Sequence of chain 1.A:
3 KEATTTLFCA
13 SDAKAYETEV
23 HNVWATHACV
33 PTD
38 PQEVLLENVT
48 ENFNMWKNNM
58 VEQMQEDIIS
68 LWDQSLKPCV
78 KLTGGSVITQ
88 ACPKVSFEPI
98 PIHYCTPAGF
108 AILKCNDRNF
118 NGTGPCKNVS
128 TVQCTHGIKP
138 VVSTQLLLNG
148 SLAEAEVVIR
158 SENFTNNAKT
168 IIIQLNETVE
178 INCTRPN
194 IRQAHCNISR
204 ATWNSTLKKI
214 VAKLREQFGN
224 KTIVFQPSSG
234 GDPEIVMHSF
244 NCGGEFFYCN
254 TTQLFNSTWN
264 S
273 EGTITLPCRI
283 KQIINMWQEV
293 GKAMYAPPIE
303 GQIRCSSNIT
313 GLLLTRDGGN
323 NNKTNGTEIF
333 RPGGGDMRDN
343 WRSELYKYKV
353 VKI

Binding-site contacts:
Ligand atom C8 contacts residue ASN259 of chain 1.A at 4.0 Å.
Ligand atom C4 contacts residue ASN259 of chain 1.A at 4.2 Å.
Ligand atom C8 contacts residue GLN256 of chain 1.A at 3.6 Å.
Ligand atom O7 contacts residue THR255 of chain 1.A at 3.5 Å.
Ligand atom C1 contacts residue ASN259 of chain 1.A at 1.4 Å.
Ligand atom C7 contacts residue THR255 of chain 1.A at 4.1 Å.
Ligand atom O6 contacts residue ASN259 of chain 1.A at 4.2 Å.
Ligand atom C2 contacts residue ASN259 of chain 1.A at 2.4 Å.
Ligand atom C7 contacts residue ASN259 of chain 1.A at 3.6 Å.
Ligand atom N2 contacts residue ASN259 of chain 1.A at 2.9 Å (h-bond).
Ligand atom O5 contacts residue ASN259 of chain 1.A at 2.3 Å (h-bond).
Ligand atom C3 contacts residue ASN259 of chain 1.A at 3.7 Å.
Ligand atom C5 contacts residue ASN259 of chain 1.A at 3.6 Å.

This protein binds this small molecule.
Small molecule (SMILES): CC(=O)N[C@@H]1[C@@H](O)[C@H](O)[C@@H](CO)O[C@H]1O